A small-molecule ligand and the protein it binds are described below.
Small molecule (SMILES): COc1ccc(C(=O)O)cc1

Sequence of chain 1.A:
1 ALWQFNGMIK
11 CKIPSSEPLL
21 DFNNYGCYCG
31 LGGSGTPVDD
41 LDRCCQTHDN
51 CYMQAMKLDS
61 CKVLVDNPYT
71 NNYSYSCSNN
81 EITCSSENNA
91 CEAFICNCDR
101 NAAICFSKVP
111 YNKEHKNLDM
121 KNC

Binding-site contacts:
Ligand atom C1 contacts residue TYR69 of chain 1.A at 4.2 Å (hydrophobic).
Ligand atom C8 contacts residue LEU19 of chain 1.A at 3.7 Å (hydrophobic).
Ligand atom O1 contacts residue GLY30 of chain 1.A at 3.0 Å (h-bond).
Ligand atom C3 contacts residue GLY30 of chain 1.A at 3.9 Å.
Ligand atom O3 contacts residue PRO18 of chain 1.A at 3.8 Å.
Ligand atom C3 contacts residue PHE5 of chain 1.A at 4.2 Å (hydrophobic).
Ligand atom C4 contacts residue PHE5 of chain 1.A at 3.9 Å (hydrophobic).
Ligand atom O1 contacts residue CA1 of chain 1.B at 2.3 Å.
Ligand atom O2 contacts residue LEU31 of chain 1.A at 3.8 Å.
Ligand atom C4 contacts residue PHE22 of chain 1.A at 3.9 Å (hydrophobic).
Ligand atom C3 contacts residue CYS45 of chain 1.A at 4.0 Å (hydrophobic).
Ligand atom C8 contacts residue PRO18 of chain 1.A at 3.4 Å (hydrophobic).
Ligand atom C1 contacts residue ASP49 of chain 1.A at 4.1 Å.
Ligand atom O3 contacts residue PHE22 of chain 1.A at 3.8 Å.
Ligand atom O2 contacts residue GLY30 of chain 1.A at 3.3 Å (h-bond).
Ligand atom C1 contacts residue TYR28 of chain 1.A at 4.2 Å (hydrophobic).
Ligand atom C3 contacts residue PHE106 of chain 1.A at 4.3 Å (hydrophobic).
Ligand atom O2 contacts residue CA1 of chain 1.B at 3.8 Å.
Ligand atom C5 contacts residue PHE22 of chain 1.A at 4.5 Å (hydrophobic).
Ligand atom O3 contacts residue PHE5 of chain 1.A at 4.2 Å.
Ligand atom C4 contacts residue CYS45 of chain 1.A at 4.5 Å (hydrophobic).
Ligand atom C5 contacts residue PHE5 of chain 1.A at 3.7 Å (hydrophobic).
Ligand atom C1 contacts residue GLY30 of chain 1.A at 3.3 Å.
Ligand atom O2 contacts residue TYR69 of chain 1.A at 3.4 Å (h-bond).
Ligand atom O3 contacts residue ASN23 of chain 1.A at 4.4 Å.
Ligand atom O3 contacts residue ILE9 of chain 1.A at 4.2 Å.
Ligand atom C8 contacts residue ILE9 of chain 1.A at 4.4 Å (hydrophobic).
Ligand atom C1 contacts residue CYS29 of chain 1.A at 4.3 Å (hydrophobic).
Ligand atom O1 contacts residue CYS29 of chain 1.A at 4.0 Å.
Ligand atom C2 contacts residue GLY30 of chain 1.A at 3.9 Å.
Ligand atom C7 contacts residue PHE5 of chain 1.A at 4.0 Å (hydrophobic).
Ligand atom C6 contacts residue PHE5 of chain 1.A at 3.7 Å (hydrophobic).
Ligand atom C2 contacts residue HIS48 of chain 1.A at 4.3 Å.
Ligand atom C6 contacts residue LEU2 of chain 1.A at 4.4 Å (hydrophobic).
Ligand atom O1 contacts residue TYR28 of chain 1.A at 3.1 Å (h-bond).
Ligand atom C2 contacts residue PHE5 of chain 1.A at 4.2 Å (hydrophobic).
Ligand atom C3 contacts residue CYS29 of chain 1.A at 4.0 Å (hydrophobic).
Ligand atom C4 contacts residue PHE106 of chain 1.A at 4.1 Å (hydrophobic).
Ligand atom C1 contacts residue CA1 of chain 1.B at 3.4 Å.
Ligand atom O1 contacts residue ASP49 of chain 1.A at 3.1 Å (salt-bridge).